Sequence of chain 1.A:
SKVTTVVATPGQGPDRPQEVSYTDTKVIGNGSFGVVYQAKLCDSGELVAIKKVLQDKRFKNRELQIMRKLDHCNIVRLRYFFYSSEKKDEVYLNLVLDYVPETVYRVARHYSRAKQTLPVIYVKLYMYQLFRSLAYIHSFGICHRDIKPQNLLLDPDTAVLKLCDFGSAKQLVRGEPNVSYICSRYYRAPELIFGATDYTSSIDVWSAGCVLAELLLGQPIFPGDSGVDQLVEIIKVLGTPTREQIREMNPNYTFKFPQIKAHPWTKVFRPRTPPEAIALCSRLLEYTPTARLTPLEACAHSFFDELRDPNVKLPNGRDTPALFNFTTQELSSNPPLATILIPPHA

This small molecule binds to this protein.
Small molecule (SMILES): Nc1cc2c3c(c4c5ccccc5n5[Ru]6(Cl)(C#[O+])(NCc7ccccn->67)<-n(c1)c2c45)C(=O)NC3=O

Binding-site contacts:
Ligand atom N5 contacts residue LEU188 of chain 1.A at 3.8 Å.
Ligand atom C20 contacts residue THR138 of chain 1.A at 3.9 Å.
Ligand atom N24 contacts residue GLN185 of chain 1.A at 3.0 Å (h-bond).
Ligand atom C1 contacts residue LEU188 of chain 1.A at 3.9 Å (hydrophobic).
Ligand atom C33 contacts residue ASP200 of chain 1.A at 3.6 Å.
Ligand atom C29 contacts residue PHE67 of chain 1.A at 3.8 Å (hydrophobic).
Ligand atom C31 contacts residue GLN185 of chain 1.A at 3.7 Å.
Ligand atom C17 contacts residue ILE62 of chain 1.A at 3.6 Å (hydrophobic).
Ligand atom C3 contacts residue LEU188 of chain 1.A at 3.4 Å (hydrophobic).
Ligand atom O7 contacts residue LEU132 of chain 1.A at 3.3 Å.
Ligand atom N5 contacts residue ASP133 of chain 1.A at 3.0 Å (salt-bridge).
Ligand atom C8 contacts residue LEU188 of chain 1.A at 3.6 Å (hydrophobic).
Ligand atom C25 contacts residue ASN186 of chain 1.A at 3.4 Å.
Ligand atom O18 contacts residue GLY63 of chain 1.A at 3.4 Å.
Ligand atom C31 contacts residue ASN186 of chain 1.A at 3.5 Å.
Ligand atom C3 contacts residue ASP133 of chain 1.A at 3.4 Å.
Ligand atom C21 contacts residue VAL135 of chain 1.A at 3.6 Å (hydrophobic).
Ligand atom C23 contacts residue VAL135 of chain 1.A at 3.1 Å (hydrophobic).
Ligand atom C20 contacts residue ILE62 of chain 1.A at 3.8 Å (hydrophobic).
Ligand atom C30 contacts residue GLN185 of chain 1.A at 3.3 Å.
Ligand atom C25 contacts residue GLN185 of chain 1.A at 3.3 Å.
Ligand atom O4 contacts residue ALA83 of chain 1.A at 3.8 Å.
Ligand atom O4 contacts residue LEU188 of chain 1.A at 3.6 Å.
Ligand atom C21 contacts residue LEU188 of chain 1.A at 3.7 Å (hydrophobic).
Ligand atom O4 contacts residue TYR134 of chain 1.A at 3.1 Å.
Ligand atom O18 contacts residue ILE62 of chain 1.A at 3.1 Å.
Ligand atom C23 contacts residue LEU188 of chain 1.A at 3.5 Å (hydrophobic).
Ligand atom C25 contacts residue CYS199 of chain 1.A at 3.9 Å (hydrophobic).
Ligand atom C6 contacts residue ALA83 of chain 1.A at 3.9 Å (hydrophobic).
Ligand atom N22 contacts residue PRO136 of chain 1.A at 3.4 Å (h-bond).
Ligand atom C2 contacts residue LEU188 of chain 1.A at 3.4 Å (hydrophobic).
Ligand atom C34 contacts residue ASP200 of chain 1.A at 3.8 Å.
Ligand atom O4 contacts residue ASP133 of chain 1.A at 2.8 Å (salt-bridge).
Ligand atom O4 contacts residue VAL135 of chain 1.A at 2.9 Å (h-bond).
Ligand atom C29 contacts residue GLN185 of chain 1.A at 3.5 Å.
Ligand atom N5 contacts residue ALA83 of chain 1.A at 3.4 Å.
Ligand atom N22 contacts residue VAL135 of chain 1.A at 3.1 Å (h-bond).
Ligand atom C3 contacts residue ALA83 of chain 1.A at 3.6 Å (hydrophobic).
Ligand atom C9 contacts residue LEU188 of chain 1.A at 3.9 Å (hydrophobic).
Ligand atom C34 contacts residue LYS85 of chain 1.A at 3.7 Å.